Sequence of chain 1.A:
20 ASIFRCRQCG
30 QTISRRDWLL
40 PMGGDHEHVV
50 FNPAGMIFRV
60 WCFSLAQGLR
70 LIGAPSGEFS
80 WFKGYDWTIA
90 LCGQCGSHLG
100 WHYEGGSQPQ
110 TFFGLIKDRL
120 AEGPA

A small-molecule ligand and the protein it binds are described below.
Small molecule (SMILES): O=C1C=NC(=S)N1

Binding-site contacts:
Ligand atom S8 contacts residue ASN51 of chain 1.A at 3.8 Å.
Ligand atom C7 contacts residue PHE78 of chain 1.A at 3.8 Å (hydrophobic).
Ligand atom C8 contacts residue TRP80 of chain 1.A at 3.6 Å (hydrophobic).
Ligand atom O7 contacts residue TRP86 of chain 1.A at 3.5 Å.
Ligand atom C1 contacts residue TRP86 of chain 1.A at 3.6 Å (hydrophobic).
Ligand atom N2 contacts residue TRP100 of chain 1.A at 3.5 Å (h-bond).
Ligand atom C1 contacts residue TRP100 of chain 1.A at 3.3 Å (hydrophobic).
Ligand atom S8 contacts residue PHE78 of chain 1.A at 3.7 Å.
Ligand atom S8 contacts residue PRO52 of chain 1.A at 3.6 Å.
Ligand atom C7 contacts residue TYR102 of chain 1.A at 3.5 Å (hydrophobic).
Ligand atom N1 contacts residue PHE78 of chain 1.A at 2.8 Å (h-bond).
Ligand atom C1 contacts residue TYR102 of chain 1.A at 3.6 Å (hydrophobic).
Ligand atom N1 contacts residue SER79 of chain 1.A at 4.0 Å.
Ligand atom O7 contacts residue TYR102 of chain 1.A at 2.8 Å (h-bond).
Ligand atom S8 contacts residue TRP80 of chain 1.A at 4.0 Å.
Ligand atom N1 contacts residue TRP80 of chain 1.A at 3.4 Å.
Ligand atom N1 contacts residue GLU77 of chain 1.A at 4.4 Å.
Ligand atom C8 contacts residue TRP86 of chain 1.A at 4.0 Å (hydrophobic).
Ligand atom O7 contacts residue PHE78 of chain 1.A at 3.9 Å.
Ligand atom C7 contacts residue TRP86 of chain 1.A at 3.5 Å (hydrophobic).
Ligand atom O7 contacts residue TRP80 of chain 1.A at 3.0 Å (h-bond).
Ligand atom C1 contacts residue TRP80 of chain 1.A at 3.5 Å (hydrophobic).
Ligand atom N2 contacts residue TRP80 of chain 1.A at 3.8 Å.
Ligand atom C7 contacts residue SER79 of chain 1.A at 4.0 Å.
Ligand atom N2 contacts residue TRP86 of chain 1.A at 3.8 Å.
Ligand atom C7 contacts residue TRP80 of chain 1.A at 3.3 Å (hydrophobic).
Ligand atom N1 contacts residue TRP86 of chain 1.A at 3.8 Å.
Ligand atom O7 contacts residue SER79 of chain 1.A at 3.5 Å.
Ligand atom C8 contacts residue PHE78 of chain 1.A at 3.9 Å (hydrophobic).